This protein binds this small molecule.
Small molecule (SMILES): CC(=O)N[C@@H]1[C@@H](O)[C@H](O)[C@@H](CO)O[C@H]1O

Binding-site contacts:
Ligand atom C7 contacts residue ASN804 of chain 1.B at 3.5 Å.
Ligand atom C2 contacts residue ASN804 of chain 1.B at 2.4 Å.
Ligand atom O5 contacts residue ASN804 of chain 1.B at 2.4 Å (h-bond).
Ligand atom N2 contacts residue ASN804 of chain 1.B at 2.9 Å (h-bond).
Ligand atom O7 contacts residue ASN804 of chain 1.B at 3.3 Å.
Ligand atom C8 contacts residue ASN804 of chain 1.B at 4.5 Å.
Ligand atom C4 contacts residue ASN804 of chain 1.B at 4.2 Å.
Ligand atom O5 contacts residue SER806 of chain 1.B at 3.8 Å.
Ligand atom C5 contacts residue SER806 of chain 1.B at 3.7 Å.
Ligand atom C1 contacts residue ASN804 of chain 1.B at 1.4 Å.
Ligand atom C6 contacts residue SER806 of chain 1.B at 3.2 Å.
Ligand atom C3 contacts residue ASN804 of chain 1.B at 3.8 Å.
Ligand atom O6 contacts residue SER806 of chain 1.B at 3.8 Å.
Ligand atom C5 contacts residue ASN804 of chain 1.B at 3.7 Å.

Sequence of chain 1.B:
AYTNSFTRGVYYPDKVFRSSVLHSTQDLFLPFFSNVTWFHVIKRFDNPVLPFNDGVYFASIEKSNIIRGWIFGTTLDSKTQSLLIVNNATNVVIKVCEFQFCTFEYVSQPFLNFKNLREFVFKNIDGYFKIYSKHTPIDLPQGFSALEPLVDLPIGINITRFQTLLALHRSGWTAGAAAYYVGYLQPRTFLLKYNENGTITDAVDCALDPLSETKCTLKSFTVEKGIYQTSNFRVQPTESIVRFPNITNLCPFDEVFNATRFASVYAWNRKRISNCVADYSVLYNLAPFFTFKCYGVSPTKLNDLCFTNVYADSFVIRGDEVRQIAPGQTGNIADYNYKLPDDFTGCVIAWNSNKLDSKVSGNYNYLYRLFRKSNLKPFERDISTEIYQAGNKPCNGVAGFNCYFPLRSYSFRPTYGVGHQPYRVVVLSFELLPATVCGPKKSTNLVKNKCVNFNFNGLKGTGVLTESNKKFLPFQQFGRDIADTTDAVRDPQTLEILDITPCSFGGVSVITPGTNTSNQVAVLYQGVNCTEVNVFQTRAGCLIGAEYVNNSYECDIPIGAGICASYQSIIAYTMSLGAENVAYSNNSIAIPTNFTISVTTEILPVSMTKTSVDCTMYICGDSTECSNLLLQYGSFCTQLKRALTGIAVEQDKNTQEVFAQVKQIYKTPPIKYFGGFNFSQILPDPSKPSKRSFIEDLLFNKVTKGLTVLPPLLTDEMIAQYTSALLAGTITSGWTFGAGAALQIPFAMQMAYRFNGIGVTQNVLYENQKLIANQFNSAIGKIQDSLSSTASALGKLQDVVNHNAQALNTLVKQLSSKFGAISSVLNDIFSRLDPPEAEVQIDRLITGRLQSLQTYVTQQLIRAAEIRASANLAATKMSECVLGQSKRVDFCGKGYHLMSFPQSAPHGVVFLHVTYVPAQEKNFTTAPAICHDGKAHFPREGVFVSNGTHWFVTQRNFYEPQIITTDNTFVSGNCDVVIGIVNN